A protein and the small-molecule ligand that binds it are described below.
Small molecule (SMILES): CC(=O)OCCNC(=O)CCNC(=O)[C@H](O)C(C)(C)COP(=O)(O)OP(=O)(O)OC[C@H]1O[C@@H](n2cnc3c(N)ncnc32)[C@H](O)[C@@H]1OP(=O)(O)O

Binding-site contacts:
Ligand atom C2A contacts residue TYR174 of chain 1.C at 3.4 Å (hydrophobic).
Ligand atom C9P contacts residue PHE92 of chain 1.C at 3.6 Å (hydrophobic).
Ligand atom C2P contacts residue GLY196 of chain 1.A at 3.7 Å.
Ligand atom C6P contacts residue ALA145 of chain 1.C at 3.7 Å (hydrophobic).
Ligand atom O5P contacts residue PHE99 of chain 1.C at 3.5 Å.
Ligand atom N4P contacts residue SER144 of chain 1.C at 3.1 Å (h-bond).
Ligand atom N1A contacts residue TYR174 of chain 1.C at 3.0 Å (h-bond).
Ligand atom C7P contacts residue ALA145 of chain 1.C at 3.1 Å (hydrophobic).
Ligand atom N4P contacts residue THR90 of chain 1.C at 3.0 Å (h-bond).
Ligand atom O2B contacts residue TYR174 of chain 1.C at 2.9 Å (h-bond).
Ligand atom CEP contacts residue TYR53 of chain 1.C at 3.7 Å (hydrophobic).
Ligand atom O1A contacts residue LYS51 of chain 1.C at 2.8 Å (salt-bridge).
Ligand atom N7A contacts residue PHE52 of chain 1.C at 3.3 Å.
Ligand atom CEP contacts residue ALA145 of chain 1.C at 3.6 Å (hydrophobic).
Ligand atom O5P contacts residue PHE92 of chain 1.C at 3.6 Å.
Ligand atom N1A contacts residue LYS173 of chain 1.C at 3.3 Å.
Ligand atom O5A contacts residue LYS51 of chain 1.C at 3.6 Å (salt-bridge).
Ligand atom N6A contacts residue ALA172 of chain 1.C at 2.9 Å (h-bond).
Ligand atom O9P contacts residue PHE92 of chain 1.C at 3.4 Å.
Ligand atom C5P contacts residue ALA145 of chain 1.C at 3.6 Å (hydrophobic).
Ligand atom C5P contacts residue THR90 of chain 1.C at 3.5 Å.
Ligand atom O2B contacts residue PHE52 of chain 1.C at 3.6 Å.
Ligand atom OAP contacts residue THR90 of chain 1.C at 3.8 Å.
Ligand atom CCP contacts residue TYR53 of chain 1.C at 3.5 Å (hydrophobic).
Ligand atom O1P contacts residue CLM1 of chain 1.G at 3.2 Å (h-bond).
Ligand atom O9A contacts residue TYR174 of chain 1.C at 3.8 Å.
Ligand atom O5P contacts residue TRP148 of chain 1.C at 3.4 Å.
Ligand atom O9A contacts residue LYS42 of chain 1.C at 3.6 Å.
Ligand atom C2P contacts residue SER144 of chain 1.C at 3.7 Å.
Ligand atom O9P contacts residue TRP148 of chain 1.C at 3.6 Å.
Ligand atom N3A contacts residue TYR174 of chain 1.C at 3.3 Å.
Ligand atom C8A contacts residue PHE52 of chain 1.C at 3.7 Å (hydrophobic).
Ligand atom C6A contacts residue TYR174 of chain 1.C at 3.7 Å (hydrophobic).
Ligand atom C6P contacts residue THR90 of chain 1.C at 3.1 Å.
Ligand atom O9P contacts residue PRO147 of chain 1.C at 3.5 Å.
Ligand atom C3P contacts residue SER144 of chain 1.C at 3.5 Å.
Ligand atom O1P contacts residue GLY196 of chain 1.A at 3.1 Å (h-bond).
Ligand atom C4A contacts residue TYR174 of chain 1.C at 3.6 Å (hydrophobic).
Ligand atom N4P contacts residue ALA145 of chain 1.C at 3.5 Å (h-bond).
Ligand atom OAP contacts residue TYR53 of chain 1.C at 3.3 Å.

Sequence of chain 1.C:
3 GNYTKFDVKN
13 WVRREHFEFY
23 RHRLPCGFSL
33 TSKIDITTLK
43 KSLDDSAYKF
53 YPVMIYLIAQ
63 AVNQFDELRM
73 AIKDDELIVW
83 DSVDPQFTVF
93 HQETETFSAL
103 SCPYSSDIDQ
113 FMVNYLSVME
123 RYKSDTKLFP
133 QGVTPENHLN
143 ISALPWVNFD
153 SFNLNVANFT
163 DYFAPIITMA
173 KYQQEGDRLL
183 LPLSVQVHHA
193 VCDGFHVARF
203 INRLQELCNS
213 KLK

Sequence of chain 1.A:
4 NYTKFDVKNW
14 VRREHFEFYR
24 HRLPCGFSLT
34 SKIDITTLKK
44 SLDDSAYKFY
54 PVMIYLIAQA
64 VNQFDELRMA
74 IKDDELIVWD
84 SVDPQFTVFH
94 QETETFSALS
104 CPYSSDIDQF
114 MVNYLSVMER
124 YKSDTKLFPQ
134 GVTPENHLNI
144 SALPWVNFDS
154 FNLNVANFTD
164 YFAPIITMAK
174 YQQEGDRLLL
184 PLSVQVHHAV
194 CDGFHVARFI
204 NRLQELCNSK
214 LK